Binding-site contacts:
Ligand atom CD contacts residue PHE113 of chain 1.B at 3.6 Å (hydrophobic).
Ligand atom C contacts residue GLN63 of chain 1.B at 3.7 Å.
Ligand atom C3 contacts residue TRP121 of chain 1.B at 3.8 Å (hydrophobic).
Ligand atom O contacts residue TRP121 of chain 1.B at 3.5 Å (h-bond).
Ligand atom C contacts residue ARG55 of chain 1.B at 3.9 Å.
Ligand atom O contacts residue ALA101 of chain 1.B at 3.4 Å.
Ligand atom O contacts residue ARG55 of chain 1.B at 3.7 Å.
Ligand atom C6 contacts residue PHE60 of chain 1.B at 3.6 Å (hydrophobic).
Ligand atom C3 contacts residue GLY72 of chain 1.B at 4.0 Å.
Ligand atom CB contacts residue HIS126 of chain 1.B at 3.5 Å.
Ligand atom CB contacts residue GLY72 of chain 1.B at 3.6 Å.
Ligand atom O contacts residue ARG55 of chain 1.B at 3.9 Å.
Ligand atom C2 contacts residue GLY72 of chain 1.B at 3.8 Å.
Ligand atom C contacts residue ASN102 of chain 1.B at 3.6 Å.
Ligand atom O contacts residue GLN63 of chain 1.B at 2.9 Å (h-bond).
Ligand atom C2 contacts residue TRP121 of chain 1.B at 4.0 Å (hydrophobic).
Ligand atom CB contacts residue GLN63 of chain 1.B at 3.8 Å.
Ligand atom N contacts residue ARG55 of chain 1.B at 3.7 Å.
Ligand atom CD contacts residue ARG55 of chain 1.B at 3.8 Å.
Ligand atom C1 contacts residue PHE60 of chain 1.B at 3.6 Å (hydrophobic).
Ligand atom CA contacts residue ASN102 of chain 1.B at 3.5 Å.
Ligand atom CA contacts residue ASN102 of chain 1.B at 3.6 Å.
Ligand atom C5 contacts residue PHE60 of chain 1.B at 3.7 Å (hydrophobic).
Ligand atom CG contacts residue PHE60 of chain 1.B at 4.0 Å (hydrophobic).
Ligand atom N contacts residue ASN102 of chain 1.B at 2.7 Å (h-bond).
Ligand atom O contacts residue ARG55 of chain 1.B at 3.0 Å (salt-bridge).
Ligand atom C contacts residue ARG55 of chain 1.B at 3.6 Å.
Ligand atom O contacts residue GLN63 of chain 1.B at 3.5 Å (h-bond).
Ligand atom C3 contacts residue PHE60 of chain 1.B at 4.0 Å (hydrophobic).
Ligand atom C2 contacts residue PHE60 of chain 1.B at 3.9 Å (hydrophobic).
Ligand atom CB contacts residue LEU122 of chain 1.B at 3.6 Å (hydrophobic).
Ligand atom O2 contacts residue THR73 of chain 1.B at 3.7 Å.
Ligand atom N contacts residue HIS126 of chain 1.B at 3.9 Å.
Ligand atom CA contacts residue HIS126 of chain 1.B at 3.6 Å.
Ligand atom CG contacts residue PHE113 of chain 1.B at 3.9 Å (hydrophobic).
Ligand atom CD contacts residue GLN63 of chain 1.B at 3.6 Å.
Ligand atom CB contacts residue GLN111 of chain 1.B at 3.5 Å.
Ligand atom N contacts residue GLY72 of chain 1.B at 3.2 Å (h-bond).
Ligand atom ON1 contacts residue ILE57 of chain 1.B at 3.8 Å.
Ligand atom C4 contacts residue PHE60 of chain 1.B at 3.8 Å (hydrophobic).

Sequence of chain 1.B:
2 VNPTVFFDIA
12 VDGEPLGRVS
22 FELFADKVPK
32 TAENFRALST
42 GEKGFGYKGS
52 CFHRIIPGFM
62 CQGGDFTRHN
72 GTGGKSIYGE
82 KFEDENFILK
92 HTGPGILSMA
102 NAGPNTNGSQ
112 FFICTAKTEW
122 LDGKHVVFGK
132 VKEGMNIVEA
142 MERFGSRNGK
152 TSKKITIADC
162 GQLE

A protein and the small-molecule ligand that binds it are described below.
Small molecule (SMILES): C[C@H](NC(=O)CCC(=O)O)C(=O)NCC(=O)N1CCC[C@H]1C(=O)N[C@@H](Cc1ccccc1)C(=O)Nc1ccc([N+](=O)O)cc1